The small molecule below binds the protein below.
Small molecule (SMILES): CC(C)C[C@H](NC(=O)[C@@H](N)CC(C)C)C(=O)N[C@@H](Cc1ccccc1)C(=O)NCC(=O)N[C@@H](Cc1ccc(O)cc1)C(=O)N1CCC[C@H]1C(=O)N[C@H](C(=O)N[C@@H](Cc1ccc(O)cc1)C(=O)N[C@H](C=O)C(C)C)C(C)C

Binding-site contacts:
Ligand atom CD1 contacts residue VAL67 of chain 1.E at 3.5 Å (hydrophobic).
Ligand atom CA contacts residue THR143 of chain 1.E at 3.2 Å.
Ligand atom CE1 contacts residue ASP77 of chain 1.E at 3.0 Å.
Ligand atom N contacts residue ASP77 of chain 1.E at 3.1 Å (salt-bridge).
Ligand atom C contacts residue TYR159 of chain 1.E at 3.4 Å (hydrophobic).
Ligand atom CE1 contacts residue VAL76 of chain 1.E at 3.3 Å (hydrophobic).
Ligand atom CA contacts residue LYS66 of chain 1.E at 3.5 Å.
Ligand atom CD1 contacts residue TYR159 of chain 1.E at 3.4 Å (hydrophobic).
Ligand atom N contacts residue GLU63 of chain 1.E at 3.0 Å (salt-bridge).
Ligand atom O contacts residue THR73 of chain 1.E at 2.2 Å (h-bond).
Ligand atom CZ contacts residue LEU156 of chain 1.E at 3.5 Å (hydrophobic).
Ligand atom C contacts residue THR73 of chain 1.E at 3.4 Å.
Ligand atom O contacts residue TRP147 of chain 1.E at 2.4 Å (h-bond).
Ligand atom CD2 contacts residue TYR59 of chain 1.E at 3.0 Å (hydrophobic).
Ligand atom CG2 contacts residue THR143 of chain 1.E at 3.3 Å.
Ligand atom CD1 contacts residue ASP77 of chain 1.E at 3.0 Å.
Ligand atom C contacts residue THR143 of chain 1.E at 3.1 Å.
Ligand atom O contacts residue TYR159 of chain 1.E at 2.1 Å (h-bond).
Ligand atom CD1 contacts residue TYR7 of chain 1.E at 2.9 Å (hydrophobic).
Ligand atom CG contacts residue GLU63 of chain 1.E at 3.4 Å.
Ligand atom CG contacts residue TYR59 of chain 1.E at 3.1 Å (hydrophobic).
Ligand atom OH contacts residue THR80 of chain 1.E at 3.3 Å.
Ligand atom CG1 contacts residue THR80 of chain 1.E at 3.1 Å.
Ligand atom CD1 contacts residue GLU63 of chain 1.E at 3.1 Å.
Ligand atom CB contacts residue GLU63 of chain 1.E at 3.5 Å.
Ligand atom CE1 contacts residue LEU156 of chain 1.E at 3.4 Å (hydrophobic).
Ligand atom O contacts residue LYS146 of chain 1.E at 3.5 Å (salt-bridge).
Ligand atom CB contacts residue TYR171 of chain 1.E at 3.3 Å (hydrophobic).
Ligand atom CE1 contacts residue GLN155 of chain 1.E at 3.5 Å.
Ligand atom O contacts residue LYS66 of chain 1.E at 3.4 Å.
Ligand atom CD2 contacts residue PHE9 of chain 1.E at 3.5 Å (hydrophobic).
Ligand atom OH contacts residue GLN155 of chain 1.E at 3.3 Å (h-bond).
Ligand atom CE1 contacts residue TYR159 of chain 1.E at 3.5 Å (hydrophobic).
Ligand atom O contacts residue THR143 of chain 1.E at 2.5 Å (h-bond).
Ligand atom CG1 contacts residue ASP77 of chain 1.E at 3.4 Å.
Ligand atom CB contacts residue TYR99 of chain 1.E at 3.3 Å (hydrophobic).
Ligand atom CD2 contacts residue TYR7 of chain 1.E at 3.1 Å (hydrophobic).
Ligand atom CD2 contacts residue TYR99 of chain 1.E at 3.2 Å (hydrophobic).
Ligand atom CG contacts residue TYR171 of chain 1.E at 3.3 Å (hydrophobic).
Ligand atom CD2 contacts residue TYR171 of chain 1.E at 3.1 Å (hydrophobic).

Sequence of chain 1.E:
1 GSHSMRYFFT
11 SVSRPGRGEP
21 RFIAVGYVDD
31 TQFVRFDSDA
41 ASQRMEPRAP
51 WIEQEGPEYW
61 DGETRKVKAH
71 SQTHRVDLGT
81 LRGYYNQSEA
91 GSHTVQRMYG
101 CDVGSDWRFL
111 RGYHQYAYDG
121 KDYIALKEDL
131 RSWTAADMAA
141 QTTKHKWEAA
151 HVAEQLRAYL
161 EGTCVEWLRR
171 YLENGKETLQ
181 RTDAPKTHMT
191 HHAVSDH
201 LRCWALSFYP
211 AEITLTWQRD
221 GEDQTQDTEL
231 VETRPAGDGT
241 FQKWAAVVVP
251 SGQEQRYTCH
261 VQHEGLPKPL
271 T